Binding-site contacts:
Ligand atom NZ contacts residue TYR80 of chain 3.A at 2.5 Å (h-bond).
Ligand atom CG contacts residue TYR80 of chain 3.A at 4.3 Å (hydrophobic).
Ligand atom CG1 contacts residue PHE93 of chain 3.A at 4.1 Å (hydrophobic).
Ligand atom NZ contacts residue SER83 of chain 3.A at 2.7 Å (h-bond).
Ligand atom CG1 contacts residue SER83 of chain 3.A at 3.9 Å.
Ligand atom CE contacts residue SER83 of chain 3.A at 3.2 Å.
Ligand atom CB contacts residue TYR80 of chain 3.A at 4.4 Å (hydrophobic).
Ligand atom CG contacts residue THR84 of chain 3.A at 4.4 Å.
Ligand atom CE contacts residue THR84 of chain 3.A at 3.2 Å.
Ligand atom NZ contacts residue THR84 of chain 3.A at 2.5 Å (h-bond).
Ligand atom N contacts residue SER83 of chain 3.A at 4.5 Å.
Ligand atom CD contacts residue THR84 of chain 3.A at 2.9 Å.
Ligand atom CD contacts residue TYR80 of chain 3.A at 3.6 Å (hydrophobic).
Ligand atom CD contacts residue SER83 of chain 3.A at 4.5 Å.
Ligand atom CE contacts residue TYR80 of chain 3.A at 3.8 Å (hydrophobic).

This protein binds this small molecule.
Small molecule (SMILES): CC(C)[C@H](NC(=O)[C@H](CC(N)=O)NC(=O)[C@@H](NC(=O)[C@H](Cc1ccc(OP(=O)(O)O)cc1)NC(=O)[C@H](Cc1ccccc1)NC(=O)[C@@H]1CCCN1C(=O)[C@@H](N)CCCCN)C(C)C)C(N)=O

Sequence of chain 3.A:
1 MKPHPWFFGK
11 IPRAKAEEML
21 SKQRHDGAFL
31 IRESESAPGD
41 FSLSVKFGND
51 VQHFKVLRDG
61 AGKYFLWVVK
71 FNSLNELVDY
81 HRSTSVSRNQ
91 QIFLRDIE